Sequence of chain 2.B:
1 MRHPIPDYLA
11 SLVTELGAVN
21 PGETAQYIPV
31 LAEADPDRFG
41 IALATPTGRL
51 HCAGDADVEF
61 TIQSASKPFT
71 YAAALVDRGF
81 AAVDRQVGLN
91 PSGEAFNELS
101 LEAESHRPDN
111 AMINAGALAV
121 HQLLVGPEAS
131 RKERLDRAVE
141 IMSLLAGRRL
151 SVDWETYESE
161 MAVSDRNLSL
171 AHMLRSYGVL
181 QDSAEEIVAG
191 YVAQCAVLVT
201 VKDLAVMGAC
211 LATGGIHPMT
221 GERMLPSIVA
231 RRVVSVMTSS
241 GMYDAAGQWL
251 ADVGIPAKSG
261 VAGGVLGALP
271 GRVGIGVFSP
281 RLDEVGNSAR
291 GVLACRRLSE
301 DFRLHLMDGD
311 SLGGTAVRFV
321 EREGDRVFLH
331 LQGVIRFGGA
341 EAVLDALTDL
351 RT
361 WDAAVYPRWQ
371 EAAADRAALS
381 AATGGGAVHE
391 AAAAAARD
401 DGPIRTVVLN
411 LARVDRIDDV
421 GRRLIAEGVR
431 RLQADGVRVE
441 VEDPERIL

Binding-site contacts:
Ligand atom CG contacts residue GLN63 of chain 2.B at 4.1 Å.
Ligand atom OE2 contacts residue VAL261 of chain 2.B at 3.3 Å (h-bond).
Ligand atom OXT contacts residue ASN167 of chain 2.B at 2.9 Å (h-bond).
Ligand atom N contacts residue TYR191 of chain 2.B at 3.7 Å.
Ligand atom CA contacts residue VAL261 of chain 2.B at 4.5 Å (hydrophobic).
Ligand atom OE1 contacts residue LYS67 of chain 2.B at 4.2 Å.
Ligand atom CG contacts residue SER64 of chain 2.B at 3.6 Å.
Ligand atom OE1 contacts residue VAL261 of chain 2.B at 4.0 Å.
Ligand atom CB contacts residue ASN114 of chain 2.B at 4.1 Å.
Ligand atom OXT contacts residue ASN114 of chain 2.B at 3.7 Å.
Ligand atom CB contacts residue TYR191 of chain 2.B at 4.0 Å (hydrophobic).
Ligand atom CD contacts residue SER64 of chain 2.B at 3.0 Å.
Ligand atom OE2 contacts residue SER64 of chain 2.B at 2.7 Å.
Ligand atom O contacts residue ASN167 of chain 2.B at 4.1 Å.
Ligand atom OXT contacts residue TYR191 of chain 2.B at 3.5 Å (h-bond).
Ligand atom CB contacts residue VAL261 of chain 2.B at 4.5 Å (hydrophobic).
Ligand atom OE1 contacts residue SER64 of chain 2.B at 3.6 Å.
Ligand atom N contacts residue CYS195 of chain 2.B at 3.3 Å (h-bond).
Ligand atom CD contacts residue VAL261 of chain 2.B at 3.5 Å (hydrophobic).
Ligand atom C contacts residue ASN114 of chain 2.B at 3.8 Å.
Ligand atom OE2 contacts residue SER259 of chain 2.B at 3.1 Å (h-bond).
Ligand atom OXT contacts residue GLU160 of chain 2.B at 3.5 Å (salt-bridge).
Ligand atom N contacts residue GLU160 of chain 2.B at 4.0 Å.
Ligand atom CD contacts residue SER259 of chain 2.B at 4.2 Å.
Ligand atom CA contacts residue TYR191 of chain 2.B at 4.1 Å (hydrophobic).
Ligand atom OE2 contacts residue GLY260 of chain 2.B at 3.4 Å.
Ligand atom C contacts residue GLU160 of chain 2.B at 3.9 Å.
Ligand atom O contacts residue ASN114 of chain 2.B at 3.4 Å (h-bond).
Ligand atom CA contacts residue GLN63 of chain 2.B at 4.0 Å.
Ligand atom CG contacts residue VAL261 of chain 2.B at 3.4 Å (hydrophobic).
Ligand atom C contacts residue ASN167 of chain 2.B at 3.9 Å.
Ligand atom C contacts residue TYR191 of chain 2.B at 4.0 Å (hydrophobic).
Ligand atom CA contacts residue GLU160 of chain 2.B at 4.3 Å.
Ligand atom OE1 contacts residue TYR243 of chain 2.B at 3.7 Å.
Ligand atom CD contacts residue GLY260 of chain 2.B at 4.4 Å.
Ligand atom OE2 contacts residue LYS258 of chain 2.B at 4.2 Å.
Ligand atom CB contacts residue LYS67 of chain 2.B at 4.4 Å.
Ligand atom CB contacts residue SER64 of chain 2.B at 4.2 Å.
Ligand atom N contacts residue GLN63 of chain 2.B at 3.0 Å (h-bond).

The small molecule below binds the protein below.
Small molecule (SMILES): N[C@@H](CCC(=O)O)C(=O)O